Binding-site contacts:
Ligand atom C4 contacts residue LEU91 of chain 1.A at 3.9 Å (hydrophobic).
Ligand atom C3 contacts residue ALA39 of chain 1.A at 3.4 Å (hydrophobic).
Ligand atom C10 contacts residue HIS92 of chain 1.A at 3.8 Å.
Ligand atom C2 contacts residue LEU142 of chain 1.A at 3.9 Å (hydrophobic).
Ligand atom C2 contacts residue PHE88 of chain 1.A at 3.9 Å (hydrophobic).
Ligand atom C7 contacts residue LEU91 of chain 1.A at 3.6 Å (hydrophobic).
Ligand atom C14 contacts residue GLU20 of chain 1.A at 3.5 Å.
Ligand atom CL1 contacts residue ASP94 of chain 1.A at 3.5 Å.
Ligand atom C1 contacts residue ALA39 of chain 1.A at 3.8 Å (hydrophobic).
Ligand atom C3 contacts residue PHE90 of chain 1.A at 3.9 Å (hydrophobic).
Ligand atom N2 contacts residue LEU142 of chain 1.A at 3.5 Å.
Ligand atom C15 contacts residue GLU20 of chain 1.A at 3.5 Å.
Ligand atom N2 contacts residue PHE90 of chain 1.A at 3.8 Å.
Ligand atom N2 contacts residue ALA39 of chain 1.A at 3.8 Å.
Ligand atom C9 contacts residue HIS92 of chain 1.A at 3.5 Å.
Ligand atom N6 contacts residue GLN139 of chain 1.A at 3.0 Å (h-bond).
Ligand atom C3 contacts residue GLU89 of chain 1.A at 3.2 Å.
Ligand atom N1 contacts residue LEU142 of chain 1.A at 3.3 Å.
Ligand atom C4 contacts residue LEU142 of chain 1.A at 3.5 Å (hydrophobic).
Ligand atom C13 contacts residue ILE18 of chain 1.A at 3.9 Å (hydrophobic).
Ligand atom N6 contacts residue ASP94 of chain 1.A at 2.9 Å (salt-bridge).
Ligand atom C19 contacts residue LEU142 of chain 1.A at 3.4 Å (hydrophobic).
Ligand atom C7 contacts residue HIS92 of chain 1.A at 3.6 Å.
Ligand atom C7 contacts residue PHE90 of chain 1.A at 3.9 Å (hydrophobic).
Ligand atom N3 contacts residue LEU91 of chain 1.A at 2.7 Å (h-bond).
Ligand atom C3 contacts residue LEU91 of chain 1.A at 3.8 Å (hydrophobic).
Ligand atom C7 contacts residue ILE18 of chain 1.A at 3.9 Å (hydrophobic).
Ligand atom CL1 contacts residue LYS97 of chain 1.A at 3.8 Å.
Ligand atom N2 contacts residue LEU91 of chain 1.A at 3.1 Å (h-bond).
Ligand atom C6 contacts residue LEU91 of chain 1.A at 3.3 Å (hydrophobic).
Ligand atom N7 contacts residue VAL26 of chain 1.A at 3.8 Å.
Ligand atom C18 contacts residue ASP94 of chain 1.A at 3.5 Å.
Ligand atom C10 contacts residue GLN93 of chain 1.A at 3.9 Å.
Ligand atom C15 contacts residue GLY19 of chain 1.A at 3.5 Å.
Ligand atom C17 contacts residue ASP94 of chain 1.A at 3.5 Å.
Ligand atom C8 contacts residue HIS92 of chain 1.A at 3.3 Å.
Ligand atom N1 contacts residue ALA39 of chain 1.A at 3.5 Å.
Ligand atom C5 contacts residue LEU91 of chain 1.A at 3.7 Å (hydrophobic).
Ligand atom C1 contacts residue PHE88 of chain 1.A at 3.3 Å (hydrophobic).
Ligand atom C3 contacts residue LEU142 of chain 1.A at 3.4 Å (hydrophobic).

A protein and the small-molecule ligand that binds it are described below.
Small molecule (SMILES): CCn1cnc2c(Nc3cccc(Cl)c3)nc(N[C@@H]3CCCC[C@@H]3N)nc21

Sequence of chain 1.A:
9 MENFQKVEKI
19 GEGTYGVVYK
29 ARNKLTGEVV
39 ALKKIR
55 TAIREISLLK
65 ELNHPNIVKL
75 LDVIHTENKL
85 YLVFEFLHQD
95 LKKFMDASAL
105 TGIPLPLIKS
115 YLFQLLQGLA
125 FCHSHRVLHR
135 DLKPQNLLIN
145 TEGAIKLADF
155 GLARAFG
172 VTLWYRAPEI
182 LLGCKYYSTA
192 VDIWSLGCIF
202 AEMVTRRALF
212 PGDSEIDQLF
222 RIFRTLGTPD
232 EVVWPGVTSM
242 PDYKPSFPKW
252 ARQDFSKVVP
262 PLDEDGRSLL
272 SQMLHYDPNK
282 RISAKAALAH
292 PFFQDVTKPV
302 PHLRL